Binding-site contacts:
Ligand atom C17 contacts residue TRP139 of chain 1.D at 3.5 Å (hydrophobic).
Ligand atom C18 contacts residue LEU95 of chain 1.D at 3.6 Å (hydrophobic).
Ligand atom C3 contacts residue ASP174 of chain 1.D at 3.8 Å.
Ligand atom C4 contacts residue ASP174 of chain 1.D at 3.5 Å.
Ligand atom O3 contacts residue GLN136 of chain 1.D at 3.9 Å.
Ligand atom C15 contacts residue TRP139 of chain 1.D at 3.8 Å (hydrophobic).
Ligand atom C5 contacts residue TRP139 of chain 1.D at 4.1 Å (hydrophobic).
Ligand atom C12 contacts residue TRP139 of chain 1.D at 3.4 Å (hydrophobic).
Ligand atom C19 contacts residue LEU173 of chain 1.D at 3.9 Å (hydrophobic).
Ligand atom C16 contacts residue TRP139 of chain 1.D at 3.6 Å (hydrophobic).
Ligand atom O3 contacts residue TRP139 of chain 1.D at 3.9 Å.
Ligand atom C16 contacts residue ILE143 of chain 1.D at 4.0 Å (hydrophobic).
Ligand atom C11 contacts residue TRP139 of chain 1.D at 3.7 Å (hydrophobic).
Ligand atom O3 contacts residue LEU115 of chain 1.D at 4.0 Å.
Ligand atom C7 contacts residue TRP139 of chain 1.D at 4.1 Å (hydrophobic).
Ligand atom C4 contacts residue GLN136 of chain 1.D at 3.8 Å.
Ligand atom C16 contacts residue LYS142 of chain 1.D at 3.8 Å.
Ligand atom C11 contacts residue PHE98 of chain 1.D at 3.6 Å (hydrophobic).
Ligand atom C2 contacts residue TRP139 of chain 1.D at 3.8 Å (hydrophobic).
Ligand atom C9 contacts residue TRP139 of chain 1.D at 3.6 Å (hydrophobic).
Ligand atom C7 contacts residue ILE143 of chain 1.D at 3.6 Å (hydrophobic).
Ligand atom C19 contacts residue ILE177 of chain 1.D at 4.1 Å (hydrophobic).
Ligand atom C14 contacts residue TRP139 of chain 1.D at 3.4 Å (hydrophobic).
Ligand atom C10 contacts residue TRP139 of chain 1.D at 4.2 Å (hydrophobic).
Ligand atom O20 contacts residue THR94 of chain 1.D at 3.8 Å.
Ligand atom C1 contacts residue TRP139 of chain 1.D at 3.4 Å (hydrophobic).
Ligand atom C2 contacts residue HIS112 of chain 1.D at 3.9 Å.
Ligand atom C6 contacts residue LEU173 of chain 1.D at 4.0 Å (hydrophobic).
Ligand atom C15 contacts residue ILE143 of chain 1.D at 3.3 Å (hydrophobic).
Ligand atom C19 contacts residue PHE98 of chain 1.D at 3.9 Å (hydrophobic).
Ligand atom O3 contacts residue PHE116 of chain 1.D at 3.8 Å.
Ligand atom C12 contacts residue ILE72 of chain 1.D at 4.0 Å (hydrophobic).
Ligand atom C1 contacts residue PHE98 of chain 1.D at 3.4 Å (hydrophobic).
Ligand atom C2 contacts residue PHE98 of chain 1.D at 3.9 Å (hydrophobic).
Ligand atom C21 contacts residue ILE72 of chain 1.D at 3.5 Å (hydrophobic).
Ligand atom O3 contacts residue ASP174 of chain 1.D at 3.8 Å.
Ligand atom C4 contacts residue TRP139 of chain 1.D at 4.0 Å (hydrophobic).
Ligand atom C3 contacts residue TRP139 of chain 1.D at 3.7 Å (hydrophobic).
Ligand atom C2 contacts residue ILE177 of chain 1.D at 3.6 Å (hydrophobic).
Ligand atom C13 contacts residue TRP139 of chain 1.D at 3.7 Å (hydrophobic).

A small-molecule ligand and the protein it binds are described below.
Small molecule (SMILES): CC(=O)[C@H]1CC[C@H]2[C@@H]3CCC4=CC(=O)CC[C@]4(C)[C@H]3CC[C@]12C

Sequence of chain 1.D:
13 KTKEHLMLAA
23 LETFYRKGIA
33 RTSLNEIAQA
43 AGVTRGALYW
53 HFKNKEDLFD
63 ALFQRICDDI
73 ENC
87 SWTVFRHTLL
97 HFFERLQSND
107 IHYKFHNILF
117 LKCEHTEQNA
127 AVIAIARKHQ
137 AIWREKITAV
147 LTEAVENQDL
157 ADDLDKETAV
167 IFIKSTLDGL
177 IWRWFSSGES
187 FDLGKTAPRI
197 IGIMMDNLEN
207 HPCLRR